This small molecule binds to this protein.
Small molecule (SMILES): CC(=O)N[C@@H]1[C@@H](O)[C@H](O)[C@@H](CO)O[C@H]1O

Sequence of chain 1.B:
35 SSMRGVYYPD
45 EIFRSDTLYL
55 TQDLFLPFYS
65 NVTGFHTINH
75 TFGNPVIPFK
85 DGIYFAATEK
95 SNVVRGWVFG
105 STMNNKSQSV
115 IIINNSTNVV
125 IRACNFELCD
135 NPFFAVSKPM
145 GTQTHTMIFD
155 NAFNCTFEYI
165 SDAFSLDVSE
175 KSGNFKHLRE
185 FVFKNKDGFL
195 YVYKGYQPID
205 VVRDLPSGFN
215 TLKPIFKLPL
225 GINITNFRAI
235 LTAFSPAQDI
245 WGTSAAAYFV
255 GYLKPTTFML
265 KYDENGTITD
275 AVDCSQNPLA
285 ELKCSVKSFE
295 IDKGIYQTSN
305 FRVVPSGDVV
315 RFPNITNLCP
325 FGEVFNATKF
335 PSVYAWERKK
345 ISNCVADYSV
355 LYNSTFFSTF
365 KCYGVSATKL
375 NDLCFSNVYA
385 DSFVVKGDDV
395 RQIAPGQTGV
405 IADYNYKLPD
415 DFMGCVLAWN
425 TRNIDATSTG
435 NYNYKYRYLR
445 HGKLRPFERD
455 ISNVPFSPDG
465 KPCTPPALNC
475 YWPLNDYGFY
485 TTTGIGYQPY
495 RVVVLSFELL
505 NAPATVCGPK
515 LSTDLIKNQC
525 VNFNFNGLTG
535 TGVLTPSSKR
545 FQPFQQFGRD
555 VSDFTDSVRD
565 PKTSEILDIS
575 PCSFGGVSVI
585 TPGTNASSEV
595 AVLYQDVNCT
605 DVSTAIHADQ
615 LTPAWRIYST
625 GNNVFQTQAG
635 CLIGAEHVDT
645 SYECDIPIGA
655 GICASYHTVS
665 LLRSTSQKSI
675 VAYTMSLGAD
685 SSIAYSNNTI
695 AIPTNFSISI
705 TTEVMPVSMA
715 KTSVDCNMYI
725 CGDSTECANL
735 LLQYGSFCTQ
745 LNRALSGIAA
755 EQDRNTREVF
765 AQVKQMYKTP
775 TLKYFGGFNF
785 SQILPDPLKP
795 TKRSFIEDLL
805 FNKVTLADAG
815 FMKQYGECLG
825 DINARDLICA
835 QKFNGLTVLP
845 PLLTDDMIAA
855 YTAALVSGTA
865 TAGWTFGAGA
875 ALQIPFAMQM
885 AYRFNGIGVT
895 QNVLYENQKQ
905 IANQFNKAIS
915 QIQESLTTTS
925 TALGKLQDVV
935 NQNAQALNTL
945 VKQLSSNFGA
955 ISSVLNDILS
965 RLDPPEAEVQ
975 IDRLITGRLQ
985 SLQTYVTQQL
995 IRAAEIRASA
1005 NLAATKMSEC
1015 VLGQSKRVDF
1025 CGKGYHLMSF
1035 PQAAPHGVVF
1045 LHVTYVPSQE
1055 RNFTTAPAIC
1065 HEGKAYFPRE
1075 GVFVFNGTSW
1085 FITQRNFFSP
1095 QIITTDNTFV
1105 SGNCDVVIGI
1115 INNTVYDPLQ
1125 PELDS

Binding-site contacts:
Ligand atom C5 contacts residue THR1082 of chain 1.B at 4.4 Å.
Ligand atom C5 contacts residue ASN1080 of chain 1.B at 3.7 Å.
Ligand atom C8 contacts residue SER1083 of chain 1.B at 3.2 Å.
Ligand atom O3 contacts residue PHE1085 of chain 1.B at 3.3 Å.
Ligand atom C8 contacts residue PHE1079 of chain 1.B at 4.3 Å (hydrophobic).
Ligand atom C8 contacts residue ASN1080 of chain 1.B at 3.6 Å.
Ligand atom C2 contacts residue SER1083 of chain 1.B at 3.9 Å.
Ligand atom C2 contacts residue THR1082 of chain 1.B at 3.9 Å.
Ligand atom C8 contacts residue VAL1078 of chain 1.B at 4.1 Å (hydrophobic).
Ligand atom C2 contacts residue ASN1080 of chain 1.B at 2.6 Å.
Ligand atom C7 contacts residue SER1083 of chain 1.B at 3.8 Å.
Ligand atom O5 contacts residue THR1082 of chain 1.B at 3.9 Å.
Ligand atom O7 contacts residue PHE1085 of chain 1.B at 3.5 Å.
Ligand atom C8 contacts residue PHE1085 of chain 1.B at 3.4 Å (hydrophobic).
Ligand atom O7 contacts residue PRO1094 of chain 1.B at 4.5 Å.
Ligand atom O7 contacts residue PHE1092 of chain 1.B at 4.3 Å.
Ligand atom C3 contacts residue THR1082 of chain 1.B at 4.2 Å.
Ligand atom O3 contacts residue SER1083 of chain 1.B at 2.8 Å (h-bond).
Ligand atom N2 contacts residue ASN1080 of chain 1.B at 2.8 Å (h-bond).
Ligand atom O3 contacts residue THR1082 of chain 1.B at 4.1 Å.
Ligand atom C3 contacts residue PHE1085 of chain 1.B at 3.6 Å (hydrophobic).
Ligand atom C1 contacts residue ASN1080 of chain 1.B at 1.5 Å.
Ligand atom C2 contacts residue PHE1085 of chain 1.B at 4.1 Å (hydrophobic).
Ligand atom O7 contacts residue ASN1080 of chain 1.B at 3.2 Å (h-bond).
Ligand atom C4 contacts residue ASN1080 of chain 1.B at 4.3 Å.
Ligand atom C7 contacts residue PHE1085 of chain 1.B at 3.2 Å (hydrophobic).
Ligand atom C1 contacts residue THR1082 of chain 1.B at 4.2 Å.
Ligand atom C3 contacts residue ASN1080 of chain 1.B at 3.9 Å.
Ligand atom O5 contacts residue ASN1080 of chain 1.B at 2.3 Å (h-bond).
Ligand atom C7 contacts residue ASN1080 of chain 1.B at 3.2 Å.
Ligand atom C4 contacts residue THR1082 of chain 1.B at 3.9 Å.
Ligand atom N2 contacts residue SER1083 of chain 1.B at 3.4 Å (h-bond).
Ligand atom N2 contacts residue PHE1085 of chain 1.B at 3.4 Å.
Ligand atom C3 contacts residue SER1083 of chain 1.B at 4.0 Å.